A small-molecule ligand and the protein it binds are described below.
Small molecule (SMILES): CC(=O)N[C@@H]1[C@@H](O)[C@H](O)[C@@H](CO)O[C@H]1O

Sequence of chain 1.D:
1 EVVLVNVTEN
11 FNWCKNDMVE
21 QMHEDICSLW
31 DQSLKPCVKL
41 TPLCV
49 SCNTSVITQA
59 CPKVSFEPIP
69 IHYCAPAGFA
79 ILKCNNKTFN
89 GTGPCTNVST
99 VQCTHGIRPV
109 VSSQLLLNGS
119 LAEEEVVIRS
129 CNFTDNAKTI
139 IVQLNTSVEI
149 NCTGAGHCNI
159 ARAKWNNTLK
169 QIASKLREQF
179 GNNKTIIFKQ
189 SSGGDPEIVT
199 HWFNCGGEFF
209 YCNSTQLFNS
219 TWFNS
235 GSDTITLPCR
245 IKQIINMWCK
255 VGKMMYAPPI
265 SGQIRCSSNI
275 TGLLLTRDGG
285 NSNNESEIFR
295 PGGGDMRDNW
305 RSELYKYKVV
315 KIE

Binding-site contacts:
Ligand atom O5 contacts residue ASN288 of chain 1.D at 2.4 Å (h-bond).
Ligand atom C1 contacts residue ASN287 of chain 1.D at 3.9 Å.
Ligand atom C5 contacts residue ASN288 of chain 1.D at 3.6 Å.
Ligand atom O5 contacts residue ASN287 of chain 1.D at 4.2 Å.
Ligand atom C2 contacts residue ASN288 of chain 1.D at 2.6 Å.
Ligand atom C4 contacts residue ASN288 of chain 1.D at 3.9 Å.
Ligand atom N2 contacts residue ASN288 of chain 1.D at 3.6 Å.
Ligand atom C3 contacts residue ASN288 of chain 1.D at 3.5 Å.
Ligand atom C1 contacts residue ASN288 of chain 1.D at 1.4 Å.
Ligand atom O3 contacts residue ASN288 of chain 1.D at 3.8 Å.